Sequence of chain 1.L:
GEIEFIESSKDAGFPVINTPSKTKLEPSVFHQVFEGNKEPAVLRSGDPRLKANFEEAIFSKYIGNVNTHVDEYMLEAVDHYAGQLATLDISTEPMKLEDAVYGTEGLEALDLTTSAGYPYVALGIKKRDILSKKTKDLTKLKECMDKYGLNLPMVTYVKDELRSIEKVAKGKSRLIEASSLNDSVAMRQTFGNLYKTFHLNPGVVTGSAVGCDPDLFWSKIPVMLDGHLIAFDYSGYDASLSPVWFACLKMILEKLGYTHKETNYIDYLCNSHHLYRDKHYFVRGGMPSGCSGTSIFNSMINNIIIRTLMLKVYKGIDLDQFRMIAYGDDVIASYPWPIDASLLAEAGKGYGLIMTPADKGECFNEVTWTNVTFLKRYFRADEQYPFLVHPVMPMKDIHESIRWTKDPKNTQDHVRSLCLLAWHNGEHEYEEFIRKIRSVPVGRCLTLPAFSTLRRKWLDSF

A small-molecule ligand and the protein it binds are described below.
Small molecule (SMILES): Nc1nc(=O)c2ncn([C@@H]3O[C@H](COP(=O)=O)[C@@H](O[P](=O)(O)OC[C@H]4O[C@@H](n5cnc6c(=O)nc(N)[nH]c65)[C@H](O)[C@@H]4O[P](=O)(O)OC[C@H]4O[C@@H](n5cnc6c(N)ncnc65)[C@H](O)[C@@H]4O)[C@H]3O)c2[nH]1

Binding-site contacts:
Ligand atom O4' contacts residue LEU123 of chain 1.L at 4.1 Å.
Ligand atom C1' contacts residue ALA122 of chain 1.L at 4.3 Å (hydrophobic).
Ligand atom C2' contacts residue ALA122 of chain 1.L at 4.2 Å (hydrophobic).
Ligand atom C1' contacts residue GLY124 of chain 1.L at 4.2 Å.
Ligand atom O2' contacts residue ALA122 of chain 1.L at 2.9 Å (h-bond).
Ligand atom C4' contacts residue GLY124 of chain 1.L at 4.0 Å.
Ligand atom O2' contacts residue GLY124 of chain 1.L at 3.8 Å.
Ligand atom C4' contacts residue LEU123 of chain 1.L at 3.7 Å (hydrophobic).
Ligand atom O4' contacts residue GLY124 of chain 1.L at 3.6 Å.
Ligand atom C5' contacts residue LEU123 of chain 1.L at 3.8 Å (hydrophobic).
Ligand atom O2' contacts residue LEU123 of chain 1.L at 4.0 Å.